Sequence of chain 1.B:
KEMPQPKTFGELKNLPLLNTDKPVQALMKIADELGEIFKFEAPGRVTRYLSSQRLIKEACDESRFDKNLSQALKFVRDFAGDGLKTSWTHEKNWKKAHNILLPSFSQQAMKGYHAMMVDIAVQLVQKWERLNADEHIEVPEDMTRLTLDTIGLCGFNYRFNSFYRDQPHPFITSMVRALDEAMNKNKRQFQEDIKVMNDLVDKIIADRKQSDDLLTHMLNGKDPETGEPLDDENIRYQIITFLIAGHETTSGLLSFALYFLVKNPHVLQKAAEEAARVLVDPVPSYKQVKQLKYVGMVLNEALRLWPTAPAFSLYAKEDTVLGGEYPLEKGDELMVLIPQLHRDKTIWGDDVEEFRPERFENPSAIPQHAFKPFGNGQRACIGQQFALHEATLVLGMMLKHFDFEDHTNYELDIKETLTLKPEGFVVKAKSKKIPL

A protein and the small-molecule ligand that binds it are described below.
Small molecule (SMILES): C=Cc1ccccc1

Binding-site contacts:
Ligand atom CAB contacts residue ARG149 of chain 1.B at 3.8 Å.
Ligand atom CAC contacts residue ASP170 of chain 1.B at 4.3 Å.
Ligand atom CAH contacts residue ARG149 of chain 1.B at 3.8 Å.
Ligand atom CAH contacts residue ASP170 of chain 1.B at 3.8 Å.
Ligand atom CAE contacts residue ARG149 of chain 1.B at 4.3 Å.
Ligand atom CAB contacts residue GLU142 of chain 1.B at 4.2 Å.
Ligand atom CAF contacts residue ASP170 of chain 1.B at 2.7 Å.
Ligand atom CAA contacts residue GLU142 of chain 1.B at 3.1 Å.
Ligand atom CAE contacts residue LYS131 of chain 1.B at 3.1 Å.
Ligand atom CAA contacts residue ARG149 of chain 1.B at 3.8 Å.
Ligand atom CAG contacts residue LYS131 of chain 1.B at 3.7 Å.
Ligand atom CAC contacts residue LYS131 of chain 1.B at 4.0 Å.
Ligand atom CAG contacts residue ARG149 of chain 1.B at 3.6 Å.
Ligand atom CAD contacts residue ASP170 of chain 1.B at 3.0 Å.
Ligand atom CAB contacts residue ASP170 of chain 1.B at 4.3 Å.